Binding-site contacts:
Ligand atom CD2 contacts residue ERY1 of chain 1.EB at 3.5 Å.
Ligand atom CZ contacts residue ERY1 of chain 1.EB at 4.2 Å.
Ligand atom CB contacts residue LYS90 of chain 1.QA at 3.8 Å.
Ligand atom N contacts residue ERY1 of chain 1.EB at 4.0 Å.
Ligand atom C contacts residue ERY1 of chain 1.EB at 3.8 Å.
Ligand atom CG contacts residue ERY1 of chain 1.EB at 4.3 Å.
Ligand atom N contacts residue LYS90 of chain 1.QA at 3.6 Å.
Ligand atom CG contacts residue ERY1 of chain 1.EB at 4.5 Å.
Ligand atom O contacts residue ERY1 of chain 1.EB at 2.9 Å (h-bond).
Ligand atom N contacts residue ERY1 of chain 1.EB at 4.5 Å.
Ligand atom ND2 contacts residue ERY1 of chain 1.EB at 3.2 Å.
Ligand atom CG contacts residue ERY1 of chain 1.EB at 3.5 Å.
Ligand atom CE2 contacts residue ERY1 of chain 1.EB at 3.4 Å.
Ligand atom OD1 contacts residue ERY1 of chain 1.EB at 3.3 Å.
Ligand atom CA contacts residue LYS90 of chain 1.QA at 4.4 Å.
Ligand atom CA contacts residue ERY1 of chain 1.EB at 3.8 Å.

A protein and the small-molecule ligand that binds it are described below.
Small molecule (SMILES): CSCC[C@H](NC(=O)[C@H](CCC(N)=O)NC(=O)[C@H](Cc1ccccc1)NC(=O)[C@@H](NC(=O)[C@H](C)N)C(C)C)C(=O)N[C@@H](CCCN=C(N)N)C(=O)N[C@@H](CC(N)=O)C(=O)N[C@H](C(=O)N[C@H](C=O)CC(=O)O)C(C)C

Sequence of chain 1.QA:
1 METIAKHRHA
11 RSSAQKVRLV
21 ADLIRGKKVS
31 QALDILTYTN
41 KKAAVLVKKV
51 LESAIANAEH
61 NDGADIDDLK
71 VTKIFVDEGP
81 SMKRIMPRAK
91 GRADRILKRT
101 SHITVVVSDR